A small-molecule ligand and the protein it binds are described below.
Small molecule (SMILES): CC(=O)N[C@@H]1[C@@H](O)[C@H](O)[C@@H](CO)O[C@H]1O

Sequence of chain 1.D:
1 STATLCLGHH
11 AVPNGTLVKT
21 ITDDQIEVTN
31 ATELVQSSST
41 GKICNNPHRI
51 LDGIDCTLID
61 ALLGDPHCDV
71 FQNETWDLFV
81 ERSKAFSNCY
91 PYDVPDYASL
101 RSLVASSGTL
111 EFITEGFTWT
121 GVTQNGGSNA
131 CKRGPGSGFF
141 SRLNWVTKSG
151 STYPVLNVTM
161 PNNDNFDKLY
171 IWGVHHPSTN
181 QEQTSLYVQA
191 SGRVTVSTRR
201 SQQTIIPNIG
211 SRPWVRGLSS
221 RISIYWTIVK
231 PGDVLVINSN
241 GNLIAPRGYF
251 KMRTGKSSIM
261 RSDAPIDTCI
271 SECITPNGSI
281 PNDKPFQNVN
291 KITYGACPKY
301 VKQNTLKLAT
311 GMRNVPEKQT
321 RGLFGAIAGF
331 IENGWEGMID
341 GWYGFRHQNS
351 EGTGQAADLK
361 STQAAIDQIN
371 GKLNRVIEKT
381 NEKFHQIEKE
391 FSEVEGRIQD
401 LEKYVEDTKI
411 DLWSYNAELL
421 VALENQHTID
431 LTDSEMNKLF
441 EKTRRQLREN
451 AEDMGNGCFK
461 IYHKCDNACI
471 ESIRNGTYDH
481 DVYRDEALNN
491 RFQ

Binding-site contacts:
Ligand atom C7 contacts residue ASN73 of chain 1.D at 3.5 Å.
Ligand atom C7 contacts residue PHE112 of chain 1.D at 4.3 Å (hydrophobic).
Ligand atom C8 contacts residue ASN73 of chain 1.D at 3.4 Å.
Ligand atom C2 contacts residue ASN73 of chain 1.D at 2.5 Å.
Ligand atom C3 contacts residue PHE112 of chain 1.D at 4.5 Å (hydrophobic).
Ligand atom C1 contacts residue ASN73 of chain 1.D at 1.4 Å.
Ligand atom N2 contacts residue PHE112 of chain 1.D at 3.5 Å (h-bond).
Ligand atom C2 contacts residue PHE112 of chain 1.D at 4.4 Å (hydrophobic).
Ligand atom C4 contacts residue ASN73 of chain 1.D at 4.3 Å.
Ligand atom N2 contacts residue ASN73 of chain 1.D at 2.9 Å (h-bond).
Ligand atom C3 contacts residue ASN73 of chain 1.D at 3.8 Å.
Ligand atom C8 contacts residue ARG142 of chain 1.D at 4.0 Å.
Ligand atom C5 contacts residue ASN73 of chain 1.D at 3.7 Å.
Ligand atom O5 contacts residue ASN73 of chain 1.D at 2.4 Å (h-bond).